Sequence of chain 36.C:
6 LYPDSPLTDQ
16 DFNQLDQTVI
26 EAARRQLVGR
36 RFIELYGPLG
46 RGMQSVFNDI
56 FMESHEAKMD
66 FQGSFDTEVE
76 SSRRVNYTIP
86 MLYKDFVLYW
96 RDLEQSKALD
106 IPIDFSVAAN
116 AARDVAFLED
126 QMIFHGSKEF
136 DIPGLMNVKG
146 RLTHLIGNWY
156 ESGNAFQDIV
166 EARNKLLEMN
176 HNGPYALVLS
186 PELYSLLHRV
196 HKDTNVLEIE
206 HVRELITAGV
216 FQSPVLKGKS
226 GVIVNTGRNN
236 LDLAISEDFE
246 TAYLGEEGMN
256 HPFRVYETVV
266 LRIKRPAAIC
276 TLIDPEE

A small-molecule ligand and the protein it binds are described below.
Small molecule (SMILES): CC[C@H](C)[C@H](NC(=O)[C@H](CC(C)C)NC(=O)[C@H](CO)NC(=O)CNC(=O)[C@@H](NC(=O)[C@@H](N)[C@@H](C)O)C(C)C)C(=O)N[C@H](C=O)CCC(N)=O

Binding-site contacts:
Ligand atom CG1 contacts residue ASP243 of chain 36.C at 3.3 Å.
Ligand atom O contacts residue ILE25 of chain 36.C at 3.8 Å.
Ligand atom CA contacts residue ASP243 of chain 36.C at 4.2 Å.
Ligand atom CA contacts residue ARG29 of chain 36.C at 4.2 Å.
Ligand atom C contacts residue ARG29 of chain 36.C at 3.9 Å.
Ligand atom O contacts residue ASP243 of chain 36.C at 4.3 Å.
Ligand atom C contacts residue ASP243 of chain 36.C at 4.4 Å.
Ligand atom CG2 contacts residue PRO43 of chain 36.C at 4.3 Å (hydrophobic).
Ligand atom CA contacts residue ARG35 of chain 36.C at 4.5 Å.
Ligand atom O contacts residue ARG29 of chain 36.C at 3.0 Å (salt-bridge).
Ligand atom OG contacts residue PHE244 of chain 36.C at 3.7 Å.
Ligand atom C contacts residue ARG36 of chain 36.C at 3.2 Å.
Ligand atom N contacts residue ARG35 of chain 36.C at 4.1 Å.
Ligand atom CG2 contacts residue ARG36 of chain 36.C at 3.8 Å.
Ligand atom CB contacts residue ARG35 of chain 36.C at 3.8 Å.
Ligand atom O contacts residue PRO43 of chain 36.C at 3.7 Å.
Ligand atom O contacts residue ARG35 of chain 36.C at 3.3 Å (salt-bridge).
Ligand atom CB contacts residue ASP243 of chain 36.C at 3.9 Å.
Ligand atom CD2 contacts residue ARG29 of chain 36.C at 3.8 Å.
Ligand atom CG1 contacts residue ARG35 of chain 36.C at 4.4 Å.
Ligand atom O contacts residue ASP243 of chain 36.C at 4.3 Å.
Ligand atom N contacts residue ASP243 of chain 36.C at 3.8 Å.
Ligand atom C contacts residue ASP243 of chain 36.C at 3.5 Å.
Ligand atom N contacts residue ASP243 of chain 36.C at 3.3 Å (salt-bridge).
Ligand atom CG2 contacts residue GLU245 of chain 36.C at 3.4 Å.
Ligand atom CB contacts residue ASP243 of chain 36.C at 4.2 Å.
Ligand atom CA contacts residue ASP243 of chain 36.C at 3.3 Å.
Ligand atom C contacts residue ARG35 of chain 36.C at 3.7 Å.
Ligand atom O contacts residue ARG36 of chain 36.C at 2.9 Å (salt-bridge).
Ligand atom OG contacts residue ARG35 of chain 36.C at 4.2 Å.
Ligand atom CG2 contacts residue ARG35 of chain 36.C at 3.9 Å.
Ligand atom O contacts residue PHE37 of chain 36.C at 3.8 Å.
Ligand atom C contacts residue ARG35 of chain 36.C at 3.5 Å.
Ligand atom N contacts residue ARG35 of chain 36.C at 4.1 Å.
Ligand atom O contacts residue ARG35 of chain 36.C at 2.9 Å (salt-bridge).
Ligand atom N contacts residue ARG35 of chain 36.C at 4.4 Å.
Ligand atom CB contacts residue ARG35 of chain 36.C at 3.4 Å.
Ligand atom C contacts residue PRO43 of chain 36.C at 4.5 Å (hydrophobic).
Ligand atom CD1 contacts residue ARG29 of chain 36.C at 3.6 Å.
Ligand atom O contacts residue ARG29 of chain 36.C at 4.2 Å.